The protein below binds the small molecule below.
Small molecule (SMILES): CC(=O)N[C@@H]1[C@@H](O)[C@H](O)[C@@H](CO)O[C@H]1O

Sequence of chain 1.C:
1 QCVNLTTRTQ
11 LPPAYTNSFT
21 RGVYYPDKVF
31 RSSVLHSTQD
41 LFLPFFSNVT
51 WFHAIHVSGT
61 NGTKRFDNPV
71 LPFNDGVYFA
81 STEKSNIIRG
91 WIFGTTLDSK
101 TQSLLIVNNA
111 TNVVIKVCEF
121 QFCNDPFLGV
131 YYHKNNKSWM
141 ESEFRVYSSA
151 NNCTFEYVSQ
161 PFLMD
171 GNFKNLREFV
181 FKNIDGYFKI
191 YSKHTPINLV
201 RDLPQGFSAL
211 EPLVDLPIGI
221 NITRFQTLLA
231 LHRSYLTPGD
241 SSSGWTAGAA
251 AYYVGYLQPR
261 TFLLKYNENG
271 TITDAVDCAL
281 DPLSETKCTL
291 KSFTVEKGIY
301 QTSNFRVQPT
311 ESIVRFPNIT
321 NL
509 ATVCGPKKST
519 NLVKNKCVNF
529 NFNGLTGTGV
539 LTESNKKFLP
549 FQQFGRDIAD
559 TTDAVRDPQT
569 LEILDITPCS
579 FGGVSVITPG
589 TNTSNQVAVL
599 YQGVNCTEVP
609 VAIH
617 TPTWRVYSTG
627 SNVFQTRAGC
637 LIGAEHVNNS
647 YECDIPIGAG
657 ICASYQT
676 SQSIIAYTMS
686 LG

Binding-site contacts:
Ligand atom O6 contacts residue THR60 of chain 1.C at 2.9 Å (h-bond).
Ligand atom O5 contacts residue ASN61 of chain 1.C at 2.4 Å (h-bond).
Ligand atom O5 contacts residue THR60 of chain 1.C at 4.0 Å.
Ligand atom O6 contacts residue GLY59 of chain 1.C at 3.5 Å.
Ligand atom N2 contacts residue ASN61 of chain 1.C at 2.9 Å (h-bond).
Ligand atom C6 contacts residue THR60 of chain 1.C at 4.0 Å.
Ligand atom C2 contacts residue ASN61 of chain 1.C at 2.4 Å.
Ligand atom O7 contacts residue ASN61 of chain 1.C at 3.3 Å (h-bond).
Ligand atom O6 contacts residue ASN61 of chain 1.C at 4.0 Å.
Ligand atom C6 contacts residue GLY59 of chain 1.C at 3.6 Å.
Ligand atom C5 contacts residue GLY59 of chain 1.C at 4.5 Å.
Ligand atom C4 contacts residue ASN61 of chain 1.C at 4.2 Å.
Ligand atom C5 contacts residue ASN61 of chain 1.C at 3.7 Å.
Ligand atom C7 contacts residue ASN61 of chain 1.C at 3.3 Å.
Ligand atom C3 contacts residue ASN61 of chain 1.C at 3.8 Å.
Ligand atom C1 contacts residue ASN61 of chain 1.C at 1.4 Å.
Ligand atom C8 contacts residue ASN61 of chain 1.C at 4.4 Å.